Binding-site contacts:
Ligand atom OAN contacts residue ASN30 of chain 1.F at 3.3 Å (h-bond).
Ligand atom CCM contacts residue GLY90 of chain 1.F at 4.4 Å.
Ligand atom CBD contacts residue ILE31 of chain 1.F at 3.8 Å (hydrophobic).
Ligand atom CBL contacts residue TYR27 of chain 1.F at 4.4 Å (hydrophobic).
Ligand atom CAZ contacts residue VAL89 of chain 1.F at 3.8 Å (hydrophobic).
Ligand atom O1 contacts residue GLY90 of chain 1.F at 4.3 Å.
Ligand atom OAN contacts residue TYR27 of chain 1.F at 3.7 Å.
Ligand atom C2 contacts residue GLY90 of chain 1.F at 3.7 Å.
Ligand atom CBG contacts residue VAL89 of chain 1.F at 3.9 Å (hydrophobic).
Ligand atom CBT contacts residue VAL89 of chain 1.F at 4.4 Å (hydrophobic).
Ligand atom CCH contacts residue SER26 of chain 1.F at 4.2 Å.
Ligand atom CAA contacts residue ILE77 of chain 1.E at 4.1 Å (hydrophobic).
Ligand atom OAP contacts residue ASN30 of chain 1.F at 4.3 Å.
Ligand atom CBH contacts residue TYR27 of chain 1.F at 3.9 Å (hydrophobic).
Ligand atom CCQ contacts residue SER26 of chain 1.F at 4.5 Å.
Ligand atom CCQ contacts residue ASN30 of chain 1.F at 4.5 Å.
Ligand atom CCH contacts residue ASN30 of chain 1.F at 3.2 Å.
Ligand atom CBQ contacts residue GLY90 of chain 1.F at 3.8 Å.
Ligand atom C3 contacts residue GLY90 of chain 1.F at 4.4 Å.
Ligand atom O2 contacts residue GLN92 of chain 1.F at 4.4 Å.
Ligand atom CAB contacts residue ILE44 of chain 1.E at 4.0 Å (hydrophobic).
Ligand atom CBF contacts residue VAL89 of chain 1.F at 4.0 Å (hydrophobic).
Ligand atom CBJ contacts residue VAL89 of chain 1.F at 4.4 Å (hydrophobic).
Ligand atom CCL contacts residue ASN30 of chain 1.F at 3.8 Å.
Ligand atom O3 contacts residue GLY90 of chain 1.F at 4.1 Å.
Ligand atom CBE contacts residue ALA84 of chain 1.E at 3.7 Å (hydrophobic).
Ligand atom CAW contacts residue VAL91 of chain 1.F at 4.1 Å (hydrophobic).
Ligand atom O2 contacts residue GLY90 of chain 1.F at 4.0 Å.
Ligand atom CAX contacts residue VAL89 of chain 1.F at 4.4 Å (hydrophobic).
Ligand atom CBQ contacts residue VAL89 of chain 1.F at 3.6 Å (hydrophobic).
Ligand atom CAY contacts residue THR81 of chain 1.E at 4.0 Å.
Ligand atom CBT contacts residue GLY90 of chain 1.F at 3.8 Å.
Ligand atom CBI contacts residue ALA84 of chain 1.E at 4.2 Å (hydrophobic).
Ligand atom CBA contacts residue PHE80 of chain 1.E at 4.4 Å (hydrophobic).
Ligand atom CAY contacts residue PHE80 of chain 1.E at 4.4 Å (hydrophobic).
Ligand atom CBJ contacts residue TYR27 of chain 1.F at 3.8 Å (hydrophobic).
Ligand atom CBA contacts residue THR81 of chain 1.E at 4.1 Å.
Ligand atom CBB contacts residue ILE31 of chain 1.F at 4.3 Å (hydrophobic).
Ligand atom OAN contacts residue SER26 of chain 1.F at 3.8 Å.

Sequence of chain 1.E:
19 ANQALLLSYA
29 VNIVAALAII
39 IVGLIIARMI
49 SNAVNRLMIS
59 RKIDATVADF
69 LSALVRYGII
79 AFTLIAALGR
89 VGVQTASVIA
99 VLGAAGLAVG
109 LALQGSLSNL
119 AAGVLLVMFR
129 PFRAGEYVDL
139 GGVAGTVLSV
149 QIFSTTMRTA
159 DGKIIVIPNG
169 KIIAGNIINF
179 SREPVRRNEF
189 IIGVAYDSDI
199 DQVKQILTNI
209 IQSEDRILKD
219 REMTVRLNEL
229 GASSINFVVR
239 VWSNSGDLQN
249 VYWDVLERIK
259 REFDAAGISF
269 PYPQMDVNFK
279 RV

A protein and the small-molecule ligand that binds it are described below.
Small molecule (SMILES): CCCCCCCCCCC(CCCCCCCCCC)(CO[C@@H]1O[C@H](CO)[C@@H](O[C@H]2O[C@H](CO)[C@@H](O)[C@H](O)[C@H]2O)[C@H](O)[C@H]1O)CO[C@@H]1O[C@H](CO)[C@@H](O[C@H]2O[C@H](CO)[C@@H](O)[C@H](O)[C@H]2O)[C@H](O)[C@H]1O

Sequence of chain 1.F:
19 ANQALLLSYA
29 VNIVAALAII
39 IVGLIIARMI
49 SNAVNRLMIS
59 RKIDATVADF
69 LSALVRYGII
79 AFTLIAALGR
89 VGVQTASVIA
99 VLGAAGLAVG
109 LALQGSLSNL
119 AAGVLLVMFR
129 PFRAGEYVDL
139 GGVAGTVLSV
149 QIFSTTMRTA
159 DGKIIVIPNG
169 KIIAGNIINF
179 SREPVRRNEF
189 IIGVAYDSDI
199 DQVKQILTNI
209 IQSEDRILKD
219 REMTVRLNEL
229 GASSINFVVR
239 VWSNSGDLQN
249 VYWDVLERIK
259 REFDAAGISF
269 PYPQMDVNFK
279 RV